Binding-site contacts:
Ligand atom C1 contacts residue ASN361 of chain 1.B at 1.4 Å.
Ligand atom N2 contacts residue ASN361 of chain 1.B at 2.9 Å (h-bond).
Ligand atom C2 contacts residue ASN361 of chain 1.B at 2.4 Å.
Ligand atom O7 contacts residue ASN361 of chain 1.B at 3.3 Å (h-bond).
Ligand atom C4 contacts residue ASN361 of chain 1.B at 4.2 Å.
Ligand atom C8 contacts residue SER357 of chain 1.B at 4.2 Å.
Ligand atom C8 contacts residue ASN361 of chain 1.B at 4.4 Å.
Ligand atom C5 contacts residue ASN361 of chain 1.B at 3.7 Å.
Ligand atom C3 contacts residue ASN361 of chain 1.B at 3.8 Å.
Ligand atom C7 contacts residue ASN361 of chain 1.B at 3.3 Å.
Ligand atom O5 contacts residue ASN361 of chain 1.B at 2.4 Å (h-bond).

Sequence of chain 1.B:
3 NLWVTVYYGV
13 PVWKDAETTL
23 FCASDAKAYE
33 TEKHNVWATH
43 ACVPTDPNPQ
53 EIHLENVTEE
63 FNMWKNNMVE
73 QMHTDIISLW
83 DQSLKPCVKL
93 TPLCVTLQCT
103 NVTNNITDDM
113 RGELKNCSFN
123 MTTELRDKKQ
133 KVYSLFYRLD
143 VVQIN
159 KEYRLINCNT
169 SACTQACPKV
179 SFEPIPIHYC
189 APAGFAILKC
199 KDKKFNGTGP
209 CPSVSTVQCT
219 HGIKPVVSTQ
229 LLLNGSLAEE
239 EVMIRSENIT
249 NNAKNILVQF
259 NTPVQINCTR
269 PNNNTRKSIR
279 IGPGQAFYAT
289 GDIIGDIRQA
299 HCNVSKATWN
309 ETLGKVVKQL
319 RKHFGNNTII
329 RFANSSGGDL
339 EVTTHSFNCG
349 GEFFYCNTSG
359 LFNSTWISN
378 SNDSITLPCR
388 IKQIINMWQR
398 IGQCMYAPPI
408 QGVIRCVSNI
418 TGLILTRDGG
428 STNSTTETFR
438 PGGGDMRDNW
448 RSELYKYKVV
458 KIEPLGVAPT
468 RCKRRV

A small-molecule ligand and the protein it binds are described below.
Small molecule (SMILES): CC(=O)N[C@@H]1[C@@H](O)[C@H](O)[C@@H](CO)O[C@H]1O